This protein binds this small molecule.
Small molecule (SMILES): CSCC[C@H](NC(=O)[C@@H](NC(=O)[C@H](C)NC(=O)[C@H](Cc1ccccc1)NC(=O)[C@H](CC(N)=O)NC(=O)[C@H](Cc1ccc(O)cc1)NC(=O)[C@@H](NC(=O)[C@H](C)NC(=O)[C@@H](N)CCCCN)C(C)C)[C@@H](C)O)C(=O)O

Binding-site contacts:
Ligand atom OXT contacts residue ASN80 of chain 1.G at 2.9 Å (h-bond).
Ligand atom CB contacts residue TRP147 of chain 1.G at 3.4 Å (hydrophobic).
Ligand atom OD1 contacts residue TRP73 of chain 1.G at 3.4 Å.
Ligand atom O contacts residue TRP147 of chain 1.G at 2.8 Å (h-bond).
Ligand atom O contacts residue TYR84 of chain 1.G at 2.8 Å (h-bond).
Ligand atom OD1 contacts residue GLN70 of chain 1.G at 3.4 Å (h-bond).
Ligand atom O contacts residue TRP147 of chain 1.G at 3.3 Å (h-bond).
Ligand atom C contacts residue LYS146 of chain 1.G at 3.3 Å.
Ligand atom CD contacts residue GLU163 of chain 1.G at 3.2 Å.
Ligand atom N contacts residue TYR7 of chain 1.G at 3.0 Å (h-bond).
Ligand atom NZ contacts residue GLU163 of chain 1.G at 2.2 Å (salt-bridge).
Ligand atom CA contacts residue TRP73 of chain 1.G at 3.4 Å (hydrophobic).
Ligand atom CE contacts residue GLU163 of chain 1.G at 3.1 Å.
Ligand atom N contacts residue TYR171 of chain 1.G at 2.7 Å (h-bond).
Ligand atom OXT contacts residue LYS146 of chain 1.G at 2.5 Å (salt-bridge).
Ligand atom CA contacts residue TYR156 of chain 1.G at 3.5 Å (hydrophobic).
Ligand atom O contacts residue LYS66 of chain 1.G at 2.8 Å (salt-bridge).
Ligand atom C contacts residue TYR7 of chain 1.G at 3.4 Å (hydrophobic).
Ligand atom ND2 contacts residue GLN97 of chain 1.G at 3.0 Å (h-bond).
Ligand atom CB contacts residue TRP73 of chain 1.G at 3.5 Å (hydrophobic).
Ligand atom C contacts residue TRP73 of chain 1.G at 3.3 Å (hydrophobic).
Ligand atom C contacts residue TYR84 of chain 1.G at 3.3 Å (hydrophobic).
Ligand atom N contacts residue GLU63 of chain 1.G at 3.1 Å (salt-bridge).
Ligand atom OG1 contacts residue ASN80 of chain 1.G at 3.4 Å (h-bond).
Ligand atom O contacts residue TRP73 of chain 1.G at 3.1 Å (h-bond).
Ligand atom OXT contacts residue TYR84 of chain 1.G at 3.0 Å (h-bond).
Ligand atom N contacts residue TRP73 of chain 1.G at 3.3 Å (h-bond).
Ligand atom CD1 contacts residue HIS155 of chain 1.G at 3.4 Å.
Ligand atom CA contacts residue TYR7 of chain 1.G at 3.4 Å (hydrophobic).
Ligand atom O contacts residue TYR159 of chain 1.G at 2.6 Å (h-bond).
Ligand atom O contacts residue TRP73 of chain 1.G at 3.0 Å.
Ligand atom CE2 contacts residue SER150 of chain 1.G at 3.3 Å.
Ligand atom O contacts residue THR143 of chain 1.G at 2.5 Å (h-bond).
Ligand atom SD contacts residue TRP147 of chain 1.G at 3.4 Å.
Ligand atom OD1 contacts residue GLN97 of chain 1.G at 2.9 Å (h-bond).
Ligand atom O contacts residue HIS155 of chain 1.G at 2.7 Å (h-bond).
Ligand atom N contacts residue TYR156 of chain 1.G at 3.0 Å (h-bond).
Ligand atom NZ contacts residue LYS66 of chain 1.G at 2.7 Å (salt-bridge).
Ligand atom N contacts residue GLN70 of chain 1.G at 3.0 Å (h-bond).
Ligand atom CE contacts residue LYS66 of chain 1.G at 3.2 Å.

Sequence of chain 1.G:
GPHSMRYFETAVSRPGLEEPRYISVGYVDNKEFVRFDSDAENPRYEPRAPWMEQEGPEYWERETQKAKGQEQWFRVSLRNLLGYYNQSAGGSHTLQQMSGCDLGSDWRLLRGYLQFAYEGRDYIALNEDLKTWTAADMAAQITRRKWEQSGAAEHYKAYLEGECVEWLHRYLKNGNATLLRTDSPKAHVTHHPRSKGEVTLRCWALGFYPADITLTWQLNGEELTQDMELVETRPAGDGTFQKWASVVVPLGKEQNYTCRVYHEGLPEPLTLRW